Sequence of chain 13.A:
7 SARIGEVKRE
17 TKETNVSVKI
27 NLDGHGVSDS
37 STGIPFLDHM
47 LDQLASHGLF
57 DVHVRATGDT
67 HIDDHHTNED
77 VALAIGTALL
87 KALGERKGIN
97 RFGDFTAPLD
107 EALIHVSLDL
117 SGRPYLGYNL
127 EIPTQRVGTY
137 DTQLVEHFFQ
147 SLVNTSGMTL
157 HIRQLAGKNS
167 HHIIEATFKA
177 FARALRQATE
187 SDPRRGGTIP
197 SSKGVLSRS

Sequence of chain 9.A:
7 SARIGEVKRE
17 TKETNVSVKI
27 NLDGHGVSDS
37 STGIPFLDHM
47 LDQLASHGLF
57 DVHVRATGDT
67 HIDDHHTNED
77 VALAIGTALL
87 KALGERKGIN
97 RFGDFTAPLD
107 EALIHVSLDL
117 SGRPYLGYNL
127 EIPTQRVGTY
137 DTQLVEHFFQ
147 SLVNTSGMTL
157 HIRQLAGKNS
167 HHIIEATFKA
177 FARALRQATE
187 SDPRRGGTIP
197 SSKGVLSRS

Binding-site contacts:
Ligand atom N4 contacts residue HIS168 of chain 13.A at 3.4 Å (h-bond).
Ligand atom P9 contacts residue ARG97 of chain 20.A at 3.7 Å.
Ligand atom C7 contacts residue GLU19 of chain 9.A at 3.5 Å.
Ligand atom N2 contacts residue MN1 of chain 20.C at 3.4 Å.
Ligand atom O10 contacts residue ARG97 of chain 20.A at 2.8 Å (salt-bridge).
Ligand atom O12 contacts residue ARG119 of chain 20.A at 2.8 Å (salt-bridge).
Ligand atom O11 contacts residue LYS175 of chain 13.A at 2.7 Å (salt-bridge).
Ligand atom C5 contacts residue MN1 of chain 20.B at 3.3 Å.
Ligand atom N1 contacts residue HIS72 of chain 9.A at 3.1 Å (h-bond).
Ligand atom N4 contacts residue MN1 of chain 20.B at 2.2 Å.
Ligand atom C3 contacts residue MN1 of chain 20.B at 3.2 Å.
Ligand atom N1 contacts residue GLU171 of chain 13.A at 3.3 Å (salt-bridge).
Ligand atom N4 contacts residue GLU75 of chain 9.A at 3.0 Å (salt-bridge).
Ligand atom C5 contacts residue HIS72 of chain 9.A at 3.8 Å.
Ligand atom O13 contacts residue GLU19 of chain 9.A at 2.8 Å (salt-bridge).
Ligand atom C8 contacts residue GLU19 of chain 9.A at 3.6 Å.
Ligand atom O10 contacts residue SER197 of chain 20.A at 2.6 Å (h-bond).
Ligand atom C7 contacts residue GLU171 of chain 13.A at 3.1 Å.
Ligand atom O13 contacts residue GLU171 of chain 13.A at 3.2 Å (salt-bridge).
Ligand atom N4 contacts residue HIS71 of chain 9.A at 3.0 Å (h-bond).
Ligand atom C6 contacts residue MN1 of chain 20.C at 3.7 Å.
Ligand atom O11 contacts residue ARG97 of chain 20.A at 2.9 Å (salt-bridge).
Ligand atom O11 contacts residue ARG119 of chain 20.A at 3.0 Å (salt-bridge).
Ligand atom N2 contacts residue HIS72 of chain 9.A at 3.7 Å.
Ligand atom O13 contacts residue MN1 of chain 20.C at 2.3 Å.
Ligand atom C5 contacts residue MN1 of chain 20.C at 3.3 Å.
Ligand atom N1 contacts residue MN1 of chain 20.C at 2.3 Å.
Ligand atom C5 contacts residue HIS167 of chain 13.A at 3.4 Å.
Ligand atom O12 contacts residue LYS199 of chain 20.A at 2.7 Å (salt-bridge).
Ligand atom C7 contacts residue MN1 of chain 20.C at 3.3 Å.
Ligand atom C6 contacts residue GLU19 of chain 9.A at 3.5 Å.
Ligand atom C5 contacts residue HIS168 of chain 13.A at 3.8 Å.
Ligand atom P9 contacts residue SER197 of chain 20.A at 3.7 Å.
Ligand atom C8 contacts residue GLU171 of chain 13.A at 3.6 Å.
Ligand atom N1 contacts residue HIS167 of chain 13.A at 3.3 Å (h-bond).
Ligand atom C8 contacts residue SER198 of chain 20.A at 3.8 Å.
Ligand atom O13 contacts residue HIS72 of chain 9.A at 3.2 Å (h-bond).
Ligand atom C3 contacts residue GLU75 of chain 9.A at 3.2 Å.
Ligand atom C5 contacts residue HIS71 of chain 9.A at 3.2 Å.
Ligand atom O13 contacts residue HIS45 of chain 13.A at 3.1 Å (h-bond).

A protein and the small-molecule ligand that binds it are described below.
Small molecule (SMILES): O=P(O)(O)C[C@H](O)Cn1cncn1

Sequence of chain 20.A:
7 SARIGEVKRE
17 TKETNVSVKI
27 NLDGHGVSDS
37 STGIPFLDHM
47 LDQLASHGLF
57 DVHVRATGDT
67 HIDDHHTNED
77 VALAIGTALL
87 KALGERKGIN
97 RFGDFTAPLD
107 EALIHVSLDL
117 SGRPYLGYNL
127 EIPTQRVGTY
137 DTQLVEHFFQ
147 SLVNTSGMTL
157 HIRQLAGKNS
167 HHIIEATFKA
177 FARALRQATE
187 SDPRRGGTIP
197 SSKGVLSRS